Sequence of chain 43.H:
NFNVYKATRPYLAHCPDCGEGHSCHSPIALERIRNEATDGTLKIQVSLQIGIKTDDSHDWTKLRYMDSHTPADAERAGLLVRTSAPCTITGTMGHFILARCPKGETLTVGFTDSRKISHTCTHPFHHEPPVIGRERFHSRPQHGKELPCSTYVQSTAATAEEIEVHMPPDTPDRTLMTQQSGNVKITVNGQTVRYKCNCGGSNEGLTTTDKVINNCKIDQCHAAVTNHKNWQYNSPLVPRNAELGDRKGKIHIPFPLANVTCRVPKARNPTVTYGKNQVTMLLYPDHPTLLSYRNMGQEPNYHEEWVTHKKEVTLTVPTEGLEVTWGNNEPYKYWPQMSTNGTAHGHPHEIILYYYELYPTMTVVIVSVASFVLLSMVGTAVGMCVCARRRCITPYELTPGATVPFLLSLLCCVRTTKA

A protein and the small-molecule ligand that binds it are described below.
Small molecule (SMILES): CC(=O)N[C@@H]1[C@@H](O)[C@H](O)[C@@H](CO)O[C@H]1O

Binding-site contacts:
Ligand atom C3 contacts residue ASN259 of chain 43.H at 3.8 Å.
Ligand atom C4 contacts residue ASN259 of chain 43.H at 4.2 Å.
Ligand atom C7 contacts residue ASN259 of chain 43.H at 3.1 Å.
Ligand atom C8 contacts residue ASN259 of chain 43.H at 4.4 Å.
Ligand atom C6 contacts residue LYS115 of chain 43.G at 4.1 Å.
Ligand atom N2 contacts residue ASN259 of chain 43.H at 2.9 Å (h-bond).
Ligand atom O5 contacts residue ASN259 of chain 43.H at 2.3 Å (h-bond).
Ligand atom O7 contacts residue ASN259 of chain 43.H at 2.9 Å (h-bond).
Ligand atom C5 contacts residue ASN259 of chain 43.H at 3.6 Å.
Ligand atom C2 contacts residue ASN259 of chain 43.H at 2.4 Å.
Ligand atom C6 contacts residue THR116 of chain 43.G at 3.8 Å.
Ligand atom O6 contacts residue LYS115 of chain 43.G at 4.2 Å.
Ligand atom O7 contacts residue LYS181 of chain 43.G at 4.2 Å.
Ligand atom C1 contacts residue ASN259 of chain 43.H at 1.4 Å.
Ligand atom O5 contacts residue THR116 of chain 43.G at 3.9 Å.
Ligand atom C5 contacts residue THR116 of chain 43.G at 4.5 Å.
Ligand atom O6 contacts residue THR116 of chain 43.G at 3.3 Å.

Sequence of chain 43.G:
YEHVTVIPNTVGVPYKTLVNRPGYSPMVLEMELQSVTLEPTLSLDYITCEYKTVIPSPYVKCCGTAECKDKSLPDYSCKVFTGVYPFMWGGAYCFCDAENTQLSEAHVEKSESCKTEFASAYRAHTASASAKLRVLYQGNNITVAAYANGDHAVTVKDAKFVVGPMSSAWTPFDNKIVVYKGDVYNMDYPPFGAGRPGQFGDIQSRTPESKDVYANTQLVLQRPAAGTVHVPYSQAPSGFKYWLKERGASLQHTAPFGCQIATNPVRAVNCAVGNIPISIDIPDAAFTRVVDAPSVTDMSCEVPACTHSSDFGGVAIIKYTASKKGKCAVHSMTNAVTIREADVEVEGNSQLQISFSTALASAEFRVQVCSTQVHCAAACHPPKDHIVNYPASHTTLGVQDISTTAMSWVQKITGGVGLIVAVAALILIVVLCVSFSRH